Binding-site contacts:
Ligand atom C02 contacts residue PHE99 of chain 1.B at 4.0 Å (hydrophobic).
Ligand atom N01 contacts residue ALA47 of chain 1.B at 4.3 Å.
Ligand atom CL01 contacts residue VAL42 of chain 1.B at 4.1 Å.
Ligand atom C01 contacts residue PHE99 of chain 1.B at 3.6 Å (hydrophobic).
Ligand atom N02 contacts residue ASP46 of chain 1.B at 4.0 Å.
Ligand atom C04 contacts residue VAL42 of chain 1.B at 3.9 Å (hydrophobic).
Ligand atom C02 contacts residue PRO37 of chain 1.B at 4.0 Å (hydrophobic).
Ligand atom CL01 contacts residue CYS89 of chain 1.B at 4.2 Å.
Ligand atom C05 contacts residue ALA47 of chain 1.B at 3.6 Å (hydrophobic).
Ligand atom N04 contacts residue GLU40 of chain 1.B at 4.2 Å.
Ligand atom O01 contacts residue ASN93 of chain 1.B at 2.8 Å (h-bond).
Ligand atom C03 contacts residue VAL42 of chain 1.B at 3.6 Å (hydrophobic).
Ligand atom N02 contacts residue ALA47 of chain 1.B at 4.2 Å.
Ligand atom N02 contacts residue VAL42 of chain 1.B at 3.8 Å.
Ligand atom C01 contacts residue ASP46 of chain 1.B at 4.1 Å.
Ligand atom C07 contacts residue PRO41 of chain 1.B at 3.9 Å (hydrophobic).
Ligand atom N02 contacts residue PHE99 of chain 1.B at 3.5 Å.
Ligand atom C04 contacts residue ASN93 of chain 1.B at 3.9 Å.
Ligand atom C02 contacts residue VAL42 of chain 1.B at 3.8 Å (hydrophobic).
Ligand atom N01 contacts residue PHE99 of chain 1.B at 3.5 Å.
Ligand atom C05 contacts residue PHE99 of chain 1.B at 3.9 Å (hydrophobic).
Ligand atom C03 contacts residue PHE99 of chain 1.B at 4.0 Å (hydrophobic).
Ligand atom C05 contacts residue TYR92 of chain 1.B at 3.6 Å (hydrophobic).
Ligand atom C03 contacts residue PRO37 of chain 1.B at 4.2 Å (hydrophobic).
Ligand atom C09 contacts residue PRO37 of chain 1.B at 4.0 Å (hydrophobic).
Ligand atom C07 contacts residue PRO37 of chain 1.B at 3.3 Å (hydrophobic).
Ligand atom C07 contacts residue GLU40 of chain 1.B at 3.6 Å.
Ligand atom C04 contacts residue PHE99 of chain 1.B at 3.6 Å (hydrophobic).
Ligand atom C05 contacts residue ASN93 of chain 1.B at 3.5 Å.
Ligand atom N03 contacts residue PRO37 of chain 1.B at 2.9 Å (h-bond).
Ligand atom N01 contacts residue VAL42 of chain 1.B at 4.1 Å.
Ligand atom N04 contacts residue PRO37 of chain 1.B at 4.2 Å.
Ligand atom CL01 contacts residue PHE38 of chain 1.B at 3.6 Å.
Ligand atom C09 contacts residue PHE99 of chain 1.B at 4.2 Å (hydrophobic).
Ligand atom O01 contacts residue PHE99 of chain 1.B at 4.0 Å.
Ligand atom N03 contacts residue VAL42 of chain 1.B at 4.3 Å.
Ligand atom CL01 contacts residue PRO37 of chain 1.B at 3.3 Å.
Ligand atom O01 contacts residue CYS89 of chain 1.B at 3.9 Å.
Ligand atom C06 contacts residue PRO37 of chain 1.B at 3.6 Å (hydrophobic).
Ligand atom C01 contacts residue VAL42 of chain 1.B at 4.0 Å (hydrophobic).

The small molecule below binds the protein below.
Small molecule (SMILES): Cn1ncc(N[C@@H]2CCNC2)c(Cl)c1=O

Sequence of chain 1.B:
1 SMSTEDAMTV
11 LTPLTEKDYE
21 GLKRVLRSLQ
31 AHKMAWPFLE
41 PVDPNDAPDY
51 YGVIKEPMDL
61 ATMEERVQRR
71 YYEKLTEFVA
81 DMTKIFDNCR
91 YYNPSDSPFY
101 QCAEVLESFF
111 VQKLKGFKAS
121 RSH